This protein binds this small molecule.
Small molecule (SMILES): OC[C@H]1O[C@H](O[C@H]2[C@H](O)[C@@H](O)[C@@H](O)O[C@@H]2CO)[C@H](O)[C@@H](O)[C@@H]1O

Sequence of chain 1.A:
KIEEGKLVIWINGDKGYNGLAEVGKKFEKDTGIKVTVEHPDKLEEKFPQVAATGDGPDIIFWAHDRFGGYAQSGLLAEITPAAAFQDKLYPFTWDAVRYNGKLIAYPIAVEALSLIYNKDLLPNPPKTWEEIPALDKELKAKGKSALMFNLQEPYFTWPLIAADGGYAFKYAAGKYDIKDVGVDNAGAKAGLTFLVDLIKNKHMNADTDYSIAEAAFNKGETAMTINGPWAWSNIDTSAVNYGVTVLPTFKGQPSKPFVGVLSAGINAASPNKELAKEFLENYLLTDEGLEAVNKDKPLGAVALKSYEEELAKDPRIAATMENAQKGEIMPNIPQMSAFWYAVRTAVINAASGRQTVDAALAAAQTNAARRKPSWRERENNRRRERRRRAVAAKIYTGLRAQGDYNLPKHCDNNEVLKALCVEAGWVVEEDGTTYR

Binding-site contacts:
Ligand atom O2 contacts residue MET331 of chain 1.A at 3.8 Å.
Ligand atom O6 contacts residue TYR156 of chain 1.A at 3.1 Å (h-bond).
Ligand atom C1 contacts residue TYR156 of chain 1.A at 3.6 Å (hydrophobic).
Ligand atom C6 contacts residue TRP341 of chain 1.A at 3.6 Å (hydrophobic).
Ligand atom O3 contacts residue GLU112 of chain 1.A at 3.7 Å.
Ligand atom O3 contacts residue ALA64 of chain 1.A at 3.5 Å.
Ligand atom O2 contacts residue ASP66 of chain 1.A at 2.7 Å (salt-bridge).
Ligand atom C6 contacts residue TYR156 of chain 1.A at 3.7 Å (hydrophobic).
Ligand atom C3 contacts residue TRP63 of chain 1.A at 3.7 Å (hydrophobic).
Ligand atom O3 contacts residue TRP63 of chain 1.A at 3.4 Å (h-bond).
Ligand atom C1 contacts residue LYS16 of chain 1.A at 3.6 Å.
Ligand atom O2 contacts residue ALA64 of chain 1.A at 3.2 Å.
Ligand atom O6 contacts residue GLU154 of chain 1.A at 2.7 Å (salt-bridge).
Ligand atom C4 contacts residue TYR156 of chain 1.A at 3.8 Å (hydrophobic).
Ligand atom O1 contacts residue ASN13 of chain 1.A at 3.4 Å (h-bond).
Ligand atom C6 contacts residue GLU154 of chain 1.A at 3.3 Å.
Ligand atom O6 contacts residue PRO155 of chain 1.A at 3.3 Å.
Ligand atom C3 contacts residue ASP66 of chain 1.A at 3.4 Å.
Ligand atom O2 contacts residue LYS16 of chain 1.A at 2.7 Å (salt-bridge).
Ligand atom C2 contacts residue GLU112 of chain 1.A at 3.4 Å.
Ligand atom C6 contacts residue PRO155 of chain 1.A at 3.9 Å (hydrophobic).
Ligand atom C2 contacts residue MET331 of chain 1.A at 3.9 Å (hydrophobic).
Ligand atom C2 contacts residue TRP341 of chain 1.A at 3.9 Å (hydrophobic).
Ligand atom O1 contacts residue LYS16 of chain 1.A at 3.1 Å (salt-bridge).
Ligand atom C4 contacts residue TRP341 of chain 1.A at 3.6 Å (hydrophobic).
Ligand atom O3 contacts residue TRP341 of chain 1.A at 3.7 Å.
Ligand atom O1 contacts residue ASP15 of chain 1.A at 3.0 Å (salt-bridge).
Ligand atom O4 contacts residue ARG67 of chain 1.A at 3.4 Å (salt-bridge).
Ligand atom O5 contacts residue TRP341 of chain 1.A at 3.8 Å.
Ligand atom C1 contacts residue ASP15 of chain 1.A at 3.8 Å.
Ligand atom O3 contacts residue ARG67 of chain 1.A at 3.0 Å (salt-bridge).
Ligand atom O3 contacts residue ASP66 of chain 1.A at 2.4 Å (salt-bridge).
Ligand atom C2 contacts residue LYS16 of chain 1.A at 3.7 Å.
Ligand atom O2 contacts residue GLU112 of chain 1.A at 2.7 Å (salt-bridge).
Ligand atom C2 contacts residue TRP231 of chain 1.A at 3.8 Å (hydrophobic).
Ligand atom O6 contacts residue PHE157 of chain 1.A at 3.8 Å.
Ligand atom C2 contacts residue ASP66 of chain 1.A at 3.3 Å.
Ligand atom O5 contacts residue TYR156 of chain 1.A at 3.2 Å.
Ligand atom C1 contacts residue TRP231 of chain 1.A at 3.7 Å (hydrophobic).
Ligand atom O2 contacts residue TRP63 of chain 1.A at 3.6 Å (h-bond).